Sequence of chain 1.A:
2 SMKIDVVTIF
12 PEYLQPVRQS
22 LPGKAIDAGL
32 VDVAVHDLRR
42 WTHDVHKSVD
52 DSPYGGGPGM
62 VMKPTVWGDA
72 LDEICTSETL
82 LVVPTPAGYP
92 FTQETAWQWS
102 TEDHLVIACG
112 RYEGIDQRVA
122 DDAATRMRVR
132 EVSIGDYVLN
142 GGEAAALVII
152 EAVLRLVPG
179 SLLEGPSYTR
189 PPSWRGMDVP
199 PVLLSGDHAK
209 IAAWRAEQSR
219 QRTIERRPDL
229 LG

This small molecule binds to this protein.
Small molecule (SMILES): NC(=O)c1ccno1

Binding-site contacts:
Ligand atom O01 contacts residue SER134 of chain 1.A at 3.3 Å.
Ligand atom C02 contacts residue PRO87 of chain 1.A at 3.8 Å (hydrophobic).
Ligand atom C04 contacts residue PRO87 of chain 1.A at 3.5 Å (hydrophobic).
Ligand atom C08 contacts residue ALA146 of chain 1.A at 4.2 Å (hydrophobic).
Ligand atom O05 contacts residue VAL139 of chain 1.A at 4.0 Å.
Ligand atom O01 contacts residue THR86 of chain 1.A at 3.9 Å.
Ligand atom N06 contacts residue GLY142 of chain 1.A at 4.1 Å.
Ligand atom O01 contacts residue ILE135 of chain 1.A at 2.8 Å (h-bond).
Ligand atom C07 contacts residue PRO87 of chain 1.A at 3.5 Å (hydrophobic).
Ligand atom C08 contacts residue THR86 of chain 1.A at 3.7 Å.
Ligand atom C02 contacts residue TYR138 of chain 1.A at 4.1 Å (hydrophobic).
Ligand atom N03 contacts residue TYR138 of chain 1.A at 3.0 Å (h-bond).
Ligand atom O05 contacts residue TYR138 of chain 1.A at 3.7 Å.
Ligand atom C07 contacts residue LEU140 of chain 1.A at 4.2 Å (hydrophobic).
Ligand atom C07 contacts residue GLY143 of chain 1.A at 4.0 Å.
Ligand atom N03 contacts residue GLY136 of chain 1.A at 3.0 Å (h-bond).
Ligand atom O05 contacts residue LEU140 of chain 1.A at 3.2 Å (h-bond).
Ligand atom C02 contacts residue SER134 of chain 1.A at 3.8 Å.
Ligand atom O01 contacts residue VAL133 of chain 1.A at 4.2 Å.
Ligand atom C07 contacts residue GLY142 of chain 1.A at 3.6 Å.
Ligand atom O01 contacts residue GLY136 of chain 1.A at 4.3 Å.
Ligand atom C02 contacts residue THR86 of chain 1.A at 4.0 Å.
Ligand atom O01 contacts residue ALA146 of chain 1.A at 4.3 Å.
Ligand atom C02 contacts residue GLY136 of chain 1.A at 4.3 Å.
Ligand atom N06 contacts residue TYR113 of chain 1.A at 4.0 Å.
Ligand atom O05 contacts residue PRO87 of chain 1.A at 3.4 Å.
Ligand atom C07 contacts residue PRO85 of chain 1.A at 4.3 Å (hydrophobic).
Ligand atom C02 contacts residue ILE135 of chain 1.A at 3.7 Å (hydrophobic).
Ligand atom N06 contacts residue LEU140 of chain 1.A at 3.2 Å (h-bond).
Ligand atom N03 contacts residue PRO87 of chain 1.A at 3.8 Å.
Ligand atom C08 contacts residue PRO85 of chain 1.A at 3.9 Å (hydrophobic).
Ligand atom N03 contacts residue ILE135 of chain 1.A at 4.0 Å.
Ligand atom N03 contacts residue SER134 of chain 1.A at 3.2 Å (h-bond).
Ligand atom C04 contacts residue THR86 of chain 1.A at 3.9 Å.
Ligand atom C04 contacts residue LEU140 of chain 1.A at 4.3 Å (hydrophobic).
Ligand atom C07 contacts residue THR86 of chain 1.A at 4.2 Å.
Ligand atom C08 contacts residue PRO87 of chain 1.A at 3.6 Å (hydrophobic).
Ligand atom O01 contacts residue PRO87 of chain 1.A at 4.3 Å.
Ligand atom N06 contacts residue VAL139 of chain 1.A at 4.3 Å.
Ligand atom N06 contacts residue PRO87 of chain 1.A at 3.4 Å.